Binding-site contacts:
Ligand atom C11 contacts residue LEU418 of chain 1.A at 3.5 Å (hydrophobic).
Ligand atom C4 contacts residue SER109 of chain 1.A at 3.7 Å.
Ligand atom C2 contacts residue LEU418 of chain 1.A at 4.5 Å (hydrophobic).
Ligand atom C4 contacts residue LEU418 of chain 1.A at 4.2 Å (hydrophobic).
Ligand atom O14 contacts residue MET113 of chain 1.A at 4.3 Å.
Ligand atom C3 contacts residue LEU110 of chain 1.A at 4.2 Å (hydrophobic).
Ligand atom C9 contacts residue ILE163 of chain 1.A at 4.3 Å (hydrophobic).
Ligand atom C10 contacts residue LEU418 of chain 1.A at 4.3 Å (hydrophobic).
Ligand atom C11 contacts residue SER109 of chain 1.A at 4.4 Å.
Ligand atom C2 contacts residue SER109 of chain 1.A at 4.2 Å.
Ligand atom O14 contacts residue LEU110 of chain 1.A at 4.3 Å.
Ligand atom C10 contacts residue HEM1 of chain 1.I at 3.6 Å.
Ligand atom C5 contacts residue ILE422 of chain 1.A at 4.5 Å (hydrophobic).
Ligand atom C7 contacts residue MET113 of chain 1.A at 4.1 Å (hydrophobic).
Ligand atom C19 contacts residue ARG114 of chain 1.A at 4.1 Å.
Ligand atom C10 contacts residue LEU276 of chain 1.A at 3.6 Å (hydrophobic).
Ligand atom O20 contacts residue ARG114 of chain 1.A at 4.0 Å.
Ligand atom O20 contacts residue LEU110 of chain 1.A at 3.8 Å.
Ligand atom C2 contacts residue LEU110 of chain 1.A at 3.7 Å (hydrophobic).
Ligand atom C5 contacts residue LEU418 of chain 1.A at 3.6 Å (hydrophobic).
Ligand atom C11 contacts residue HEM1 of chain 1.I at 4.3 Å.
Ligand atom C8 contacts residue ILE163 of chain 1.A at 3.5 Å (hydrophobic).
Ligand atom C9 contacts residue PHE245 of chain 1.A at 4.4 Å (hydrophobic).
Ligand atom C6 contacts residue ILE422 of chain 1.A at 4.3 Å (hydrophobic).
Ligand atom C3 contacts residue SER109 of chain 1.A at 3.8 Å.
Ligand atom C6 contacts residue LEU418 of chain 1.A at 4.3 Å (hydrophobic).
Ligand atom C7 contacts residue ILE163 of chain 1.A at 4.4 Å (hydrophobic).
Ligand atom C9 contacts residue LEU276 of chain 1.A at 3.7 Å (hydrophobic).
Ligand atom C19 contacts residue LEU110 of chain 1.A at 4.5 Å (hydrophobic).
Ligand atom C3 contacts residue LEU418 of chain 1.A at 3.5 Å (hydrophobic).

A small-molecule ligand and the protein it binds are described below.
Small molecule (SMILES): OC[C@H]1O[C@H](O[C@H]2[C@H](O)[C@@H](O)[C@H](OCCCCCC3CCCCC3)O[C@@H]2CO)[C@H](O)[C@@H](O)[C@@H]1O

Sequence of chain 1.A:
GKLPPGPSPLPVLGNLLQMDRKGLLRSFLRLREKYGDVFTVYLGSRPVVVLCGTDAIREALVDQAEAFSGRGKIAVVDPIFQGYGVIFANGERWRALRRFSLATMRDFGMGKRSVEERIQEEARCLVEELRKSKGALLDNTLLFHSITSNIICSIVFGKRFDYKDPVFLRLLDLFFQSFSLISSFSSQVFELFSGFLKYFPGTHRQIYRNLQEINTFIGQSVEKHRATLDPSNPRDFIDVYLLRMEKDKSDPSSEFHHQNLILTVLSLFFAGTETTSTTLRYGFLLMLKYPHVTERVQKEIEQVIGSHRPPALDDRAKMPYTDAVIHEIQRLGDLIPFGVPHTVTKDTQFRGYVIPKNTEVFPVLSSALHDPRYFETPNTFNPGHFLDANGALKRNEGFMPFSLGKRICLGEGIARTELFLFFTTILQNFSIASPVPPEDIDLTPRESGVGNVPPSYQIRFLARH